Binding-site contacts:
Ligand atom O16 contacts residue HIS119 of chain 1.A at 3.1 Å.
Ligand atom O11 contacts residue HIS119 of chain 1.A at 2.9 Å.
Ligand atom O13 contacts residue VAL118 of chain 1.A at 3.3 Å (h-bond).
Ligand atom C1 contacts residue HIS119 of chain 1.A at 4.0 Å.
Ligand atom RH4 contacts residue HIS119 of chain 1.A at 2.3 Å.
Ligand atom O14 contacts residue VAL118 of chain 1.A at 4.5 Å.
Ligand atom O13 contacts residue HIS119 of chain 1.A at 3.2 Å (h-bond).
Ligand atom O16 contacts residue VAL118 of chain 1.A at 3.8 Å.
Ligand atom O9 contacts residue GLN11 of chain 1.A at 4.0 Å.
Ligand atom O15 contacts residue HIS119 of chain 1.A at 3.0 Å (h-bond).
Ligand atom O13 contacts residue PHE120 of chain 1.A at 4.5 Å.
Ligand atom O9 contacts residue VAL118 of chain 1.A at 4.0 Å.
Ligand atom O9 contacts residue LYS7 of chain 1.A at 4.1 Å.

Sequence of chain 1.A:
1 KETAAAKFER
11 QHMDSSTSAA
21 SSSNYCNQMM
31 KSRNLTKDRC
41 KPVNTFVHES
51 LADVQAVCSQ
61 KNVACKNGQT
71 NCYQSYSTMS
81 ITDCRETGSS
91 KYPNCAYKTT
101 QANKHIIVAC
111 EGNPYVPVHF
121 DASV

This protein binds this small molecule.
Small molecule (SMILES): CC1O[Rh+](O)(O)(O)[Rh+](O)(O)(O)O1